Sequence of chain 1.A:
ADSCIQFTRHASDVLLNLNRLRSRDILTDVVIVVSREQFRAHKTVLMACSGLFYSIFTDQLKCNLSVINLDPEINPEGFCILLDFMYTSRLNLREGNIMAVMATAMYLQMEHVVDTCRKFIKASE

This protein binds this small molecule.
Small molecule (SMILES): CC[C@H](C)[C@H](NC(=O)[C@@H](NC(=O)[C@H](CC1=c2ccccc2=NC1)NC(C)=O)C(C)C)C(=O)N1CCC[C@H]1C(N)=O

Sequence of chain 2.A:
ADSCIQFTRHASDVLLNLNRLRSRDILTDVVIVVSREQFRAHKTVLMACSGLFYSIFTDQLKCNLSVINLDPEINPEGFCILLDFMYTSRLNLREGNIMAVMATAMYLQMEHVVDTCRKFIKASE

Binding-site contacts:
Ligand atom CZ3 contacts residue PHE88 of chain 2.A at 3.9 Å (hydrophobic).
Ligand atom CE2 contacts residue HIS115 of chain 2.A at 3.8 Å.
Ligand atom CD1 contacts residue PHE10 of chain 1.A at 3.7 Å (hydrophobic).
Ligand atom CG contacts residue CYS7 of chain 1.A at 3.7 Å (hydrophobic).
Ligand atom CG contacts residue ARG93 of chain 2.A at 3.6 Å.
Ligand atom C contacts residue PHE10 of chain 1.A at 3.7 Å (hydrophobic).
Ligand atom NE1 contacts residue PHE10 of chain 1.A at 3.4 Å.
Ligand atom CZ3 contacts residue LEU94 of chain 2.A at 3.8 Å (hydrophobic).
Ligand atom CZ3 contacts residue ILE8 of chain 1.A at 3.8 Å (hydrophobic).
Ligand atom N contacts residue GLN9 of chain 1.A at 2.8 Å (h-bond).
Ligand atom CD contacts residue CYS7 of chain 1.A at 3.2 Å (hydrophobic).
Ligand atom O contacts residue GLN9 of chain 1.A at 3.8 Å.
Ligand atom CE3 contacts residue GLN9 of chain 1.A at 3.6 Å.
Ligand atom C contacts residue GLN9 of chain 1.A at 3.5 Å.
Ligand atom CH2 contacts residue PHE88 of chain 2.A at 3.5 Å (hydrophobic).
Ligand atom CE3 contacts residue PHE10 of chain 1.A at 3.7 Å (hydrophobic).
Ligand atom CB contacts residue GLN9 of chain 1.A at 3.7 Å.
Ligand atom CZ2 contacts residue HIS115 of chain 2.A at 3.6 Å.
Ligand atom CD2 contacts residue PHE10 of chain 1.A at 3.8 Å (hydrophobic).
Ligand atom CH2 contacts residue PHE10 of chain 1.A at 3.9 Å (hydrophobic).
Ligand atom CG2 contacts residue GLN9 of chain 1.A at 3.7 Å.
Ligand atom CB contacts residue ARG93 of chain 2.A at 3.8 Å.
Ligand atom NE1 contacts residue THR119 of chain 2.A at 3.6 Å.
Ligand atom O contacts residue GLN9 of chain 1.A at 2.9 Å (h-bond).
Ligand atom CG2 contacts residue THR11 of chain 1.A at 3.9 Å.
Ligand atom CA contacts residue PHE10 of chain 1.A at 3.9 Å (hydrophobic).
Ligand atom CE2 contacts residue PHE10 of chain 1.A at 3.4 Å (hydrophobic).
Ligand atom O contacts residue PHE10 of chain 1.A at 3.4 Å.
Ligand atom O contacts residue THR11 of chain 1.A at 3.1 Å (h-bond).
Ligand atom CH2 contacts residue LEU94 of chain 2.A at 3.9 Å (hydrophobic).
Ligand atom CG1 contacts residue THR11 of chain 1.A at 3.7 Å.
Ligand atom CE2 contacts residue THR119 of chain 2.A at 3.6 Å.
Ligand atom CA contacts residue GLN9 of chain 1.A at 3.3 Å.
Ligand atom CD1 contacts residue THR119 of chain 2.A at 3.8 Å.
Ligand atom CZ2 contacts residue THR119 of chain 2.A at 3.7 Å.
Ligand atom CE3 contacts residue ILE8 of chain 1.A at 3.5 Å (hydrophobic).
Ligand atom NE1 contacts residue HIS115 of chain 2.A at 3.4 Å (h-bond).
Ligand atom CA contacts residue GLN9 of chain 1.A at 3.9 Å.
Ligand atom CZ3 contacts residue PHE10 of chain 1.A at 3.8 Å (hydrophobic).
Ligand atom O contacts residue ILE8 of chain 1.A at 3.5 Å.